Sequence of chain 1.A:
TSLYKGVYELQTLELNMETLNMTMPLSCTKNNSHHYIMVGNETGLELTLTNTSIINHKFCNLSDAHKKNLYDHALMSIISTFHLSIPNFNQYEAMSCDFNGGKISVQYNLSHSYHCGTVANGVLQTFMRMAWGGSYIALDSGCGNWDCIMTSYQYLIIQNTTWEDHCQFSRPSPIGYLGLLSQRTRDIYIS

Binding-site contacts:
Ligand atom C8 contacts residue ASN31 of chain 1.A at 4.0 Å.
Ligand atom N2 contacts residue ASN31 of chain 1.A at 2.9 Å (h-bond).
Ligand atom O6 contacts residue TYR36 of chain 1.A at 4.5 Å.
Ligand atom C1 contacts residue SER33 of chain 1.A at 4.4 Å.
Ligand atom C2 contacts residue ASN31 of chain 1.A at 2.5 Å.
Ligand atom C2 contacts residue SER33 of chain 1.A at 4.2 Å.
Ligand atom C5 contacts residue HIS34 of chain 1.A at 4.2 Å.
Ligand atom N2 contacts residue SER33 of chain 1.A at 3.2 Å (h-bond).
Ligand atom C4 contacts residue ASN31 of chain 1.A at 4.3 Å.
Ligand atom C5 contacts residue ASN31 of chain 1.A at 3.8 Å.
Ligand atom C6 contacts residue HIS34 of chain 1.A at 4.1 Å.
Ligand atom O6 contacts residue LYS30 of chain 1.A at 3.4 Å.
Ligand atom N2 contacts residue HIS34 of chain 1.A at 4.4 Å.
Ligand atom C5 contacts residue LYS30 of chain 1.A at 4.1 Å.
Ligand atom C8 contacts residue ASN32 of chain 1.A at 4.1 Å.
Ligand atom O5 contacts residue ASN31 of chain 1.A at 2.5 Å (h-bond).
Ligand atom C1 contacts residue HIS34 of chain 1.A at 3.8 Å.
Ligand atom O7 contacts residue ASN31 of chain 1.A at 3.4 Å (h-bond).
Ligand atom C3 contacts residue ASN31 of chain 1.A at 3.9 Å.
Ligand atom C7 contacts residue ASN31 of chain 1.A at 3.3 Å.
Ligand atom C1 contacts residue LYS30 of chain 1.A at 4.1 Å.
Ligand atom C8 contacts residue SER33 of chain 1.A at 3.4 Å.
Ligand atom O6 contacts residue GLU46 of chain 1.A at 4.5 Å.
Ligand atom C1 contacts residue ASN31 of chain 1.A at 1.5 Å.
Ligand atom O5 contacts residue LYS30 of chain 1.A at 3.1 Å (salt-bridge).
Ligand atom O5 contacts residue HIS34 of chain 1.A at 4.4 Å.
Ligand atom C3 contacts residue HIS34 of chain 1.A at 4.3 Å.
Ligand atom C2 contacts residue HIS34 of chain 1.A at 4.4 Å.
Ligand atom C6 contacts residue LYS30 of chain 1.A at 3.7 Å.
Ligand atom C7 contacts residue SER33 of chain 1.A at 3.8 Å.

A protein and the small-molecule ligand that binds it are described below.
Small molecule (SMILES): CC(=O)N[C@H]1[C@H](O[C@H]2[C@H](O)[C@@H](NC(C)=O)CO[C@@H]2CO)O[C@H](CO)[C@@H](O)[C@@H]1O